Sequence of chain 1.A:
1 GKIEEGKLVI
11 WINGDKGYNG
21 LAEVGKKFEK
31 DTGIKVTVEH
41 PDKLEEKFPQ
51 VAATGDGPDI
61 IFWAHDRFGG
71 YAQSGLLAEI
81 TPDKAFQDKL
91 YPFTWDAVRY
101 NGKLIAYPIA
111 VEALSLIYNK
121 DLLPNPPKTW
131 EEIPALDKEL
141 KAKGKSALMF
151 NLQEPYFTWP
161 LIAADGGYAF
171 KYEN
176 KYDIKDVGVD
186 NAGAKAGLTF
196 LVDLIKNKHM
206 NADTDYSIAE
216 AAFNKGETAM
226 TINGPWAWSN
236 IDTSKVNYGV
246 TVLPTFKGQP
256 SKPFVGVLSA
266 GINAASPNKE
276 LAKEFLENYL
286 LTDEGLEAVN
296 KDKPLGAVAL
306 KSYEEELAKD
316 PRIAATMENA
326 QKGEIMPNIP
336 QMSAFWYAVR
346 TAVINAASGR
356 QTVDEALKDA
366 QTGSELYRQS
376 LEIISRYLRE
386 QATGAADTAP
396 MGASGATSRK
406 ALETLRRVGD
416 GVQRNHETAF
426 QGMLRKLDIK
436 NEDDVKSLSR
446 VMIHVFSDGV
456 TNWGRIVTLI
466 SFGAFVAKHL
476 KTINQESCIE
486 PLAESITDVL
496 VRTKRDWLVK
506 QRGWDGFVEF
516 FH

A protein and the small-molecule ligand that binds it are described below.
Small molecule (SMILES): OC[C@H]1O[C@H](O[C@H]2[C@H](O)[C@@H](O)[C@@H](O)O[C@@H]2CO)[C@H](O)[C@@H](O)[C@@H]1O

Binding-site contacts:
Ligand atom O6 contacts residue TYR156 of chain 1.A at 3.0 Å (h-bond).
Ligand atom C6 contacts residue GLU154 of chain 1.A at 3.4 Å.
Ligand atom O4 contacts residue TRP341 of chain 1.A at 3.9 Å.
Ligand atom C6 contacts residue TYR156 of chain 1.A at 3.8 Å (hydrophobic).
Ligand atom O3 contacts residue ASP66 of chain 1.A at 2.7 Å (salt-bridge).
Ligand atom O2 contacts residue GLU112 of chain 1.A at 2.6 Å (salt-bridge).
Ligand atom O2 contacts residue ALA64 of chain 1.A at 3.3 Å.
Ligand atom O6 contacts residue PHE157 of chain 1.A at 3.7 Å.
Ligand atom C6 contacts residue TRP341 of chain 1.A at 3.6 Å (hydrophobic).
Ligand atom O3 contacts residue ALA64 of chain 1.A at 3.3 Å.
Ligand atom O2 contacts residue ASP66 of chain 1.A at 2.7 Å (salt-bridge).
Ligand atom O2 contacts residue TRP63 of chain 1.A at 3.4 Å (h-bond).
Ligand atom O1 contacts residue ASP15 of chain 1.A at 2.8 Å (salt-bridge).
Ligand atom O1 contacts residue ASN13 of chain 1.A at 3.8 Å.
Ligand atom C2 contacts residue ASP66 of chain 1.A at 3.4 Å.
Ligand atom O5 contacts residue ASP15 of chain 1.A at 3.9 Å.
Ligand atom O3 contacts residue GLU112 of chain 1.A at 3.6 Å.
Ligand atom C4 contacts residue TRP341 of chain 1.A at 3.5 Å (hydrophobic).
Ligand atom C3 contacts residue TRP63 of chain 1.A at 3.6 Å (hydrophobic).
Ligand atom C2 contacts residue GLU112 of chain 1.A at 3.4 Å.
Ligand atom C1 contacts residue TYR156 of chain 1.A at 3.5 Å (hydrophobic).
Ligand atom C2 contacts residue LYS16 of chain 1.A at 3.9 Å.
Ligand atom C1 contacts residue TRP231 of chain 1.A at 3.8 Å (hydrophobic).
Ligand atom C6 contacts residue ARG345 of chain 1.A at 3.8 Å.
Ligand atom O5 contacts residue TYR156 of chain 1.A at 3.3 Å.
Ligand atom O2 contacts residue MET331 of chain 1.A at 3.8 Å.
Ligand atom O2 contacts residue LYS16 of chain 1.A at 2.9 Å (salt-bridge).
Ligand atom O3 contacts residue TRP63 of chain 1.A at 3.2 Å (h-bond).
Ligand atom O1 contacts residue LYS16 of chain 1.A at 3.1 Å (salt-bridge).
Ligand atom C6 contacts residue PRO155 of chain 1.A at 3.8 Å (hydrophobic).
Ligand atom O6 contacts residue GLU154 of chain 1.A at 2.7 Å (salt-bridge).
Ligand atom O4 contacts residue ARG345 of chain 1.A at 3.3 Å (salt-bridge).
Ligand atom C1 contacts residue ASP15 of chain 1.A at 3.4 Å.
Ligand atom C3 contacts residue ASP66 of chain 1.A at 3.6 Å.
Ligand atom O6 contacts residue PRO155 of chain 1.A at 3.2 Å.
Ligand atom C1 contacts residue LYS16 of chain 1.A at 3.7 Å.
Ligand atom O4 contacts residue ARG67 of chain 1.A at 2.8 Å (salt-bridge).
Ligand atom C2 contacts residue TRP231 of chain 1.A at 3.8 Å (hydrophobic).
Ligand atom O3 contacts residue TRP341 of chain 1.A at 3.8 Å.
Ligand atom O3 contacts residue ARG67 of chain 1.A at 2.9 Å (salt-bridge).